Binding-site contacts:
Ligand atom C04 contacts residue LEU88 of chain 1.A at 3.8 Å (hydrophobic).
Ligand atom C05 contacts residue ASN90 of chain 1.A at 3.8 Å.
Ligand atom C08 contacts residue PRO89 of chain 1.A at 4.2 Å (hydrophobic).
Ligand atom N07 contacts residue PRO89 of chain 1.A at 4.1 Å.
Ligand atom C03 contacts residue LEU88 of chain 1.A at 4.5 Å (hydrophobic).
Ligand atom N07 contacts residue ASN90 of chain 1.A at 4.3 Å.
Ligand atom C01 contacts residue ARG45 of chain 1.A at 3.9 Å.
Ligand atom N02 contacts residue LEU88 of chain 1.A at 3.8 Å.
Ligand atom C01 contacts residue LEU88 of chain 1.A at 3.7 Å (hydrophobic).
Ligand atom C09 contacts residue LEU88 of chain 1.A at 4.0 Å (hydrophobic).
Ligand atom C03 contacts residue ASN44 of chain 1.A at 3.5 Å.
Ligand atom N02 contacts residue ASN44 of chain 1.A at 4.3 Å.
Ligand atom C06 contacts residue ASN90 of chain 1.A at 3.5 Å.
Ligand atom C03 contacts residue ASN42 of chain 1.A at 4.1 Å.
Ligand atom C05 contacts residue LEU88 of chain 1.A at 4.3 Å (hydrophobic).
Ligand atom C01 contacts residue ASN44 of chain 1.A at 4.2 Å.
Ligand atom C05 contacts residue ASN42 of chain 1.A at 4.3 Å.

Sequence of chain 1.A:
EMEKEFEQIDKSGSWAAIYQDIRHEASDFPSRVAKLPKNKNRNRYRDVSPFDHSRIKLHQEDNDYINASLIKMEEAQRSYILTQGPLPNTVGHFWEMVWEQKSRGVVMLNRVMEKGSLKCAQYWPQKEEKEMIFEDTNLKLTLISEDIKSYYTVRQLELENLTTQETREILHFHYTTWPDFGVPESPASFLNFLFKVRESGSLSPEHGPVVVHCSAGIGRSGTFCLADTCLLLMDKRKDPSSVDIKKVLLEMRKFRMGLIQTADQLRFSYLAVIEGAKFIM

The protein below binds the small molecule below.
Small molecule (SMILES): CN(C)c1ccncc1